Binding-site contacts:
Ligand atom O2B contacts residue GLU434 of chain 1.A at 3.5 Å (salt-bridge).
Ligand atom O3B contacts residue CYS436 of chain 1.A at 3.2 Å (h-bond).
Ligand atom O4 contacts residue ADP1 of chain 1.F at 2.9 Å (h-bond).
Ligand atom O3B contacts residue GLY437 of chain 1.A at 3.2 Å (h-bond).
Ligand atom C2 contacts residue ASP171 of chain 1.A at 3.3 Å.
Ligand atom O6B contacts residue HIS201 of chain 1.A at 3.0 Å (h-bond).
Ligand atom C6B contacts residue GLY39 of chain 1.A at 3.4 Å.
Ligand atom O4 contacts residue GLY437 of chain 1.A at 3.1 Å (h-bond).
Ligand atom O2 contacts residue ASP128 of chain 1.A at 2.8 Å (salt-bridge).
Ligand atom C4A contacts residue ADP1 of chain 1.F at 3.6 Å.
Ligand atom O3 contacts residue TRP172 of chain 1.A at 3.3 Å (h-bond).
Ligand atom O2B contacts residue ADP1 of chain 1.F at 2.4 Å (h-bond).
Ligand atom O3 contacts residue SO41 of chain 1.J at 2.7 Å (h-bond).
Ligand atom O3 contacts residue HIS173 of chain 1.A at 3.0 Å.
Ligand atom O2B contacts residue ASN202 of chain 1.A at 3.5 Å (h-bond).
Ligand atom O6B contacts residue VAL43 of chain 1.A at 3.5 Å.
Ligand atom O6 contacts residue THR37 of chain 1.A at 2.7 Å (h-bond).
Ligand atom C3 contacts residue SO41 of chain 1.J at 3.5 Å.
Ligand atom C3 contacts residue ASP128 of chain 1.A at 3.6 Å.
Ligand atom O3B contacts residue PRO435 of chain 1.A at 3.5 Å.
Ligand atom C6 contacts residue ARG358 of chain 1.A at 3.3 Å.
Ligand atom O2 contacts residue TRP172 of chain 1.A at 3.3 Å (h-bond).
Ligand atom C2B contacts residue ADP1 of chain 1.F at 3.4 Å.
Ligand atom O3 contacts residue ASP128 of chain 1.A at 2.8 Å (salt-bridge).
Ligand atom C3 contacts residue ASP171 of chain 1.A at 3.5 Å.
Ligand atom C2 contacts residue ASP128 of chain 1.A at 3.2 Å.
Ligand atom O3B contacts residue GLU434 of chain 1.A at 2.6 Å (salt-bridge).
Ligand atom O2B contacts residue GLN362 of chain 1.A at 3.0 Å (h-bond).
Ligand atom C1B contacts residue HIS201 of chain 1.A at 3.5 Å.
Ligand atom O3 contacts residue ASP171 of chain 1.A at 2.7 Å (salt-bridge).
Ligand atom C2 contacts residue SER126 of chain 1.A at 3.5 Å.
Ligand atom O2 contacts residue ASP171 of chain 1.A at 2.5 Å (salt-bridge).
Ligand atom O3 contacts residue HIS201 of chain 1.A at 3.1 Å.
Ligand atom C3B contacts residue ADP1 of chain 1.F at 3.4 Å.
Ligand atom O6B contacts residue ASN303 of chain 1.A at 2.8 Å (h-bond).
Ligand atom C3B contacts residue GLU434 of chain 1.A at 3.5 Å.
Ligand atom N4A contacts residue ADP1 of chain 1.F at 3.3 Å (h-bond).
Ligand atom O5 contacts residue THR37 of chain 1.A at 3.4 Å (h-bond).
Ligand atom O2 contacts residue SO41 of chain 1.J at 3.5 Å (h-bond).
Ligand atom C6 contacts residue ADP1 of chain 1.F at 3.2 Å.

Sequence of chain 1.A:
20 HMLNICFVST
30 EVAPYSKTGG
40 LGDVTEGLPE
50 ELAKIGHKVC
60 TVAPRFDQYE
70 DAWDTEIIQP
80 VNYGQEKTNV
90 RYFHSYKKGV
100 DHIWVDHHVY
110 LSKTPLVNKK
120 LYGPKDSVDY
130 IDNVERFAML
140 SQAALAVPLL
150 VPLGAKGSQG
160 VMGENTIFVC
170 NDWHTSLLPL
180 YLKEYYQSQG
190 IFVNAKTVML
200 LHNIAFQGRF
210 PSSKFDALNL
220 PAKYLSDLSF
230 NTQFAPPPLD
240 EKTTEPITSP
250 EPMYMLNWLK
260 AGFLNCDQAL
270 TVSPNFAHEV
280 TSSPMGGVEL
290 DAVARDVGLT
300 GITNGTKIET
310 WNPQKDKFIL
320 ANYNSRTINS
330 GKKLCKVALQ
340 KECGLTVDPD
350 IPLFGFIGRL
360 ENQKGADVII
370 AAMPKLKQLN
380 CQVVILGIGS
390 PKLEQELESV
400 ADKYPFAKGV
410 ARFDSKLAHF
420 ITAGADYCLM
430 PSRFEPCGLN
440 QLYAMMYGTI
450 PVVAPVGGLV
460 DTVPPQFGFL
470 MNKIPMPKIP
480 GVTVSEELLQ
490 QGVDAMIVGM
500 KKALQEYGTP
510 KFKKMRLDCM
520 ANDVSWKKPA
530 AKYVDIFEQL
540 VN

The protein below binds the small molecule below.
Small molecule (SMILES): C[C@H]1O[C@H](O[C@H]2[C@H](O)[C@@H](O)[C@@H](O[C@H]3[C@H](O)[C@@H](O)[C@H](O)O[C@@H]3CO)O[C@@H]2CO)[C@H](O)[C@@H](O)[C@@H]1N[C@H]1C=C(CO)[C@@H](O)[C@H](O)[C@H]1O